Binding-site contacts:
Ligand atom CA contacts residue GLU245 of chain 1.A at 3.6 Å.
Ligand atom CB contacts residue GLU245 of chain 1.A at 3.3 Å.
Ligand atom NE2 contacts residue LEU75 of chain 1.A at 4.1 Å.
Ligand atom CD1 contacts residue LEU82 of chain 1.A at 4.0 Å (hydrophobic).
Ligand atom O contacts residue ILE61 of chain 1.A at 4.1 Å.
Ligand atom O contacts residue LYS65 of chain 1.A at 4.0 Å.
Ligand atom O contacts residue ASN62 of chain 1.A at 4.2 Å.
Ligand atom O contacts residue LYS65 of chain 1.A at 3.6 Å (salt-bridge).
Ligand atom C contacts residue ILE61 of chain 1.A at 4.1 Å (hydrophobic).
Ligand atom CD2 contacts residue GLU83 of chain 1.A at 3.8 Å.
Ligand atom N contacts residue ILE61 of chain 1.A at 4.1 Å.
Ligand atom CE contacts residue GLU245 of chain 1.A at 3.4 Å.
Ligand atom C contacts residue GLU245 of chain 1.A at 4.0 Å.
Ligand atom CG2 contacts residue LEU242 of chain 1.A at 3.8 Å (hydrophobic).
Ligand atom CD2 contacts residue VAL58 of chain 1.A at 3.7 Å (hydrophobic).
Ligand atom CD1 contacts residue ILE61 of chain 1.A at 3.6 Å (hydrophobic).
Ligand atom CD1 contacts residue GLN78 of chain 1.A at 4.1 Å.
Ligand atom CD2 contacts residue MET246 of chain 1.A at 4.1 Å (hydrophobic).
Ligand atom CB contacts residue LEU242 of chain 1.A at 3.9 Å (hydrophobic).
Ligand atom CB contacts residue ILE61 of chain 1.A at 4.1 Å (hydrophobic).
Ligand atom CG1 contacts residue GLU245 of chain 1.A at 3.4 Å.
Ligand atom CA contacts residue GLU245 of chain 1.A at 4.0 Å.
Ligand atom C contacts residue LYS65 of chain 1.A at 3.9 Å.
Ligand atom CB contacts residue GLU245 of chain 1.A at 3.1 Å.
Ligand atom CG contacts residue GLU245 of chain 1.A at 4.1 Å.
Ligand atom CD2 contacts residue ILE61 of chain 1.A at 3.9 Å (hydrophobic).
Ligand atom CB contacts residue GLU245 of chain 1.A at 3.1 Å.
Ligand atom CA contacts residue GLU245 of chain 1.A at 3.5 Å.
Ligand atom CD2 contacts residue LEU82 of chain 1.A at 4.2 Å (hydrophobic).
Ligand atom N contacts residue GLU245 of chain 1.A at 2.9 Å (salt-bridge).
Ligand atom CD2 contacts residue VAL79 of chain 1.A at 3.6 Å (hydrophobic).
Ligand atom C contacts residue GLU245 of chain 1.A at 3.8 Å.
Ligand atom NZ contacts residue GLU245 of chain 1.A at 3.8 Å.
Ligand atom CD1 contacts residue LYS65 of chain 1.A at 3.8 Å.
Ligand atom CA contacts residue ILE61 of chain 1.A at 4.1 Å (hydrophobic).
Ligand atom CG contacts residue GLN78 of chain 1.A at 4.0 Å.
Ligand atom CD2 contacts residue GLN78 of chain 1.A at 4.1 Å.
Ligand atom O contacts residue LYS65 of chain 1.A at 3.3 Å (salt-bridge).
Ligand atom CD contacts residue LEU75 of chain 1.A at 4.2 Å (hydrophobic).
Ligand atom N contacts residue GLU245 of chain 1.A at 3.0 Å (salt-bridge).

This small molecule binds to this protein.
Small molecule (SMILES): CC[C@H](C)[C@H](NC(=O)[C@@H](N)CCCCN)C(=O)N[C@@H](CC(C)C)C(=O)N[C@@H](Cc1cnc[nH]1)C(=O)N[C@@H](CCCN=C(N)N)C(=O)N[C@@H](CC(C)C)C(=O)N[C@@H](CC(C)C)C(=O)N[C@@H](CCC(N)=O)C(=O)N[C@@H](C)C=O

Sequence of chain 1.A:
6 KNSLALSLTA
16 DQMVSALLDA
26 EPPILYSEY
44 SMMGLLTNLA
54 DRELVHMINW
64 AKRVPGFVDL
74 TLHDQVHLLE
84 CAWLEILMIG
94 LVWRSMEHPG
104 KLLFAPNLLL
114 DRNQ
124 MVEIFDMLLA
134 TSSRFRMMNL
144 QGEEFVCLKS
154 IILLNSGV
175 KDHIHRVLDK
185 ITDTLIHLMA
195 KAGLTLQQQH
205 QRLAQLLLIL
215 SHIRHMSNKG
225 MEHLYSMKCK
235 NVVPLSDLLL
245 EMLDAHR